A small-molecule ligand and the protein it binds are described below.
Small molecule (SMILES): COc1cc(-c2cc(C)nc(N)n2)c(Cl)cc1Cl

Binding-site contacts:
Ligand atom C9 contacts residue LEU100 of chain 1.B at 4.1 Å (hydrophobic).
Ligand atom C4 contacts residue THR177 of chain 1.B at 3.9 Å.
Ligand atom C11 contacts residue ASN44 of chain 1.B at 4.0 Å.
Ligand atom CL1 contacts residue PHE131 of chain 1.B at 3.9 Å.
Ligand atom CL2 contacts residue PHE131 of chain 1.B at 3.5 Å.
Ligand atom C2 contacts residue MET91 of chain 1.B at 4.0 Å (hydrophobic).
Ligand atom C7 contacts residue PHE131 of chain 1.B at 4.0 Å (hydrophobic).
Ligand atom C6 contacts residue ASN44 of chain 1.B at 4.1 Å.
Ligand atom C5 contacts residue ILE89 of chain 1.B at 3.9 Å (hydrophobic).
Ligand atom N1 contacts residue ASN44 of chain 1.B at 4.2 Å.
Ligand atom C5 contacts residue THR177 of chain 1.B at 4.1 Å.
Ligand atom N1 contacts residue ALA48 of chain 1.B at 3.3 Å.
Ligand atom C4 contacts residue MET91 of chain 1.B at 4.1 Å (hydrophobic).
Ligand atom C8 contacts residue PHE131 of chain 1.B at 3.5 Å (hydrophobic).
Ligand atom CL1 contacts residue MET91 of chain 1.B at 3.7 Å.
Ligand atom N1 contacts residue THR177 of chain 1.B at 3.5 Å (h-bond).
Ligand atom N3 contacts residue SER45 of chain 1.B at 3.5 Å (h-bond).
Ligand atom C5 contacts residue GLY90 of chain 1.B at 3.5 Å.
Ligand atom N3 contacts residue ASN44 of chain 1.B at 3.8 Å.
Ligand atom C5 contacts residue ALA48 of chain 1.B at 3.7 Å (hydrophobic).
Ligand atom C1 contacts residue ASN44 of chain 1.B at 3.9 Å.
Ligand atom C4 contacts residue ALA48 of chain 1.B at 3.8 Å (hydrophobic).
Ligand atom C8 contacts residue LEU100 of chain 1.B at 3.6 Å (hydrophobic).
Ligand atom C9 contacts residue PHE131 of chain 1.B at 3.6 Å (hydrophobic).
Ligand atom N3 contacts residue ASP86 of chain 1.B at 2.8 Å (salt-bridge).
Ligand atom C1 contacts residue ASP86 of chain 1.B at 3.9 Å.
Ligand atom C3 contacts residue MET91 of chain 1.B at 3.7 Å (hydrophobic).
Ligand atom N2 contacts residue ASN44 of chain 1.B at 3.6 Å.
Ligand atom CL1 contacts residue VAL143 of chain 1.B at 4.0 Å.
Ligand atom CL2 contacts residue TYR132 of chain 1.B at 4.0 Å.
Ligand atom N1 contacts residue ASP86 of chain 1.B at 4.1 Å.
Ligand atom C12 contacts residue GLY128 of chain 1.B at 4.1 Å.
Ligand atom C5 contacts residue MET91 of chain 1.B at 3.8 Å (hydrophobic).
Ligand atom C1 contacts residue THR177 of chain 1.B at 4.0 Å.
Ligand atom CL1 contacts residue LEU100 of chain 1.B at 4.0 Å.
Ligand atom O1 contacts residue GLY128 of chain 1.B at 3.9 Å.
Ligand atom C7 contacts residue LEU100 of chain 1.B at 4.0 Å (hydrophobic).
Ligand atom C10 contacts residue ASN44 of chain 1.B at 4.1 Å.
Ligand atom N3 contacts residue THR177 of chain 1.B at 3.9 Å.
Ligand atom CL2 contacts residue ASN99 of chain 1.B at 3.5 Å.

Sequence of chain 1.B:
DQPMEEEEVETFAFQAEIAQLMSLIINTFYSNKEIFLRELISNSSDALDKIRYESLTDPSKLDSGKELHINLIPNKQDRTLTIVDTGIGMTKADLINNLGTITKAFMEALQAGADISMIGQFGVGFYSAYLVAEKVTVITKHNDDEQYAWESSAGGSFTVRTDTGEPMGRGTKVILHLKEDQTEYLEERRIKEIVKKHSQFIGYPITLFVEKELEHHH